This protein binds this small molecule.
Small molecule (SMILES): CC(=O)N[C@H]1[C@H](O[C@H]2[C@H](O)[C@@H](NC(C)=O)CO[C@@H]2CO)O[C@H](CO)[C@@H](O[C@@H]2O[C@H](CO[C@H]3O[C@H](CO)[C@@H](O)[C@H](O)[C@@H]3O)[C@@H](O)[C@H](O)[C@@H]2O)[C@@H]1O

Binding-site contacts:
Ligand atom C8 contacts residue ASN130 of chain 2.D at 4.3 Å.
Ligand atom C8 contacts residue ILE302 of chain 2.D at 4.4 Å (hydrophobic).
Ligand atom C3 contacts residue ASN130 of chain 2.D at 3.8 Å.
Ligand atom C2 contacts residue ASN130 of chain 2.D at 2.5 Å.
Ligand atom O5 contacts residue ASN102 of chain 2.D at 4.5 Å.
Ligand atom C8 contacts residue LEU149 of chain 2.D at 4.3 Å (hydrophobic).
Ligand atom O5 contacts residue ASN130 of chain 2.D at 2.4 Å (h-bond).
Ligand atom O6 contacts residue TYR147 of chain 2.D at 4.0 Å.
Ligand atom C1 contacts residue ASN130 of chain 2.D at 1.4 Å.
Ligand atom C5 contacts residue ASN130 of chain 2.D at 3.6 Å.
Ligand atom O7 contacts residue ASN130 of chain 2.D at 2.9 Å (h-bond).
Ligand atom C4 contacts residue ASN130 of chain 2.D at 4.2 Å.
Ligand atom C3 contacts residue TYR147 of chain 2.D at 3.9 Å (hydrophobic).
Ligand atom O7 contacts residue VAL104 of chain 2.D at 4.3 Å.
Ligand atom N2 contacts residue TYR147 of chain 2.D at 4.1 Å.
Ligand atom O5 contacts residue TYR147 of chain 2.D at 4.1 Å.
Ligand atom C8 contacts residue ASP301 of chain 2.D at 3.8 Å.
Ligand atom O7 contacts residue TYR147 of chain 2.D at 3.7 Å.
Ligand atom N2 contacts residue ASN130 of chain 2.D at 2.9 Å (h-bond).
Ligand atom C1 contacts residue TYR147 of chain 2.D at 3.7 Å (hydrophobic).
Ligand atom C5 contacts residue TYR147 of chain 2.D at 4.0 Å (hydrophobic).
Ligand atom C2 contacts residue TYR147 of chain 2.D at 4.2 Å (hydrophobic).
Ligand atom C7 contacts residue ASN130 of chain 2.D at 3.1 Å.

Sequence of chain 2.D:
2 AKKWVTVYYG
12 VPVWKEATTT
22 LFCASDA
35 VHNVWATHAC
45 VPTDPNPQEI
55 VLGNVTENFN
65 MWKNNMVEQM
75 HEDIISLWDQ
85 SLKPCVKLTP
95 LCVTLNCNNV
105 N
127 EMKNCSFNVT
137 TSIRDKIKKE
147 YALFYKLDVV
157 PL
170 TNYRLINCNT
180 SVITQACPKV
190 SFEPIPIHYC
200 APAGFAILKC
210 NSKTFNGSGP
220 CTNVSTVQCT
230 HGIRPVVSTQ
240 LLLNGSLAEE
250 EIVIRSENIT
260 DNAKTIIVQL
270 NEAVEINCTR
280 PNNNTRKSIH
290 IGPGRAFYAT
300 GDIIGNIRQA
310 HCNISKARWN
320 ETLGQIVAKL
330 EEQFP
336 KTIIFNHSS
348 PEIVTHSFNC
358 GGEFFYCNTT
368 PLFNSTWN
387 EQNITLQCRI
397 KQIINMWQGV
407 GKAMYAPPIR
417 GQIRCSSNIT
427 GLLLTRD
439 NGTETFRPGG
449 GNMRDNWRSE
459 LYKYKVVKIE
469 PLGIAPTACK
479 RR